Binding-site contacts:
Ligand atom O6 contacts residue THR89 of chain 39.A at 4.0 Å.
Ligand atom C5 contacts residue ASN118 of chain 39.A at 3.6 Å.
Ligand atom C3 contacts residue ASN118 of chain 39.A at 3.8 Å.
Ligand atom C5 contacts residue THR89 of chain 39.A at 4.5 Å.
Ligand atom C8 contacts residue ASP67 of chain 39.A at 3.3 Å.
Ligand atom C6 contacts residue PHE119 of chain 39.A at 4.2 Å (hydrophobic).
Ligand atom O7 contacts residue ASP67 of chain 39.A at 2.8 Å (salt-bridge).
Ligand atom C8 contacts residue ASN118 of chain 39.A at 3.6 Å.
Ligand atom C1 contacts residue THR89 of chain 39.A at 4.2 Å.
Ligand atom C7 contacts residue ASP67 of chain 39.A at 3.3 Å.
Ligand atom O7 contacts residue TYR90 of chain 39.A at 3.8 Å.
Ligand atom C5 contacts residue THR120 of chain 39.A at 4.0 Å.
Ligand atom O5 contacts residue PHE119 of chain 39.A at 4.1 Å.
Ligand atom O7 contacts residue ASN118 of chain 39.A at 4.3 Å.
Ligand atom C7 contacts residue TYR90 of chain 39.A at 4.2 Å (hydrophobic).
Ligand atom C1 contacts residue THR120 of chain 39.A at 4.4 Å.
Ligand atom N2 contacts residue ASP67 of chain 39.A at 4.5 Å.
Ligand atom C8 contacts residue SER66 of chain 39.A at 3.3 Å.
Ligand atom O5 contacts residue THR89 of chain 39.A at 4.5 Å.
Ligand atom C2 contacts residue ASN118 of chain 39.A at 2.4 Å.
Ligand atom O6 contacts residue PHE119 of chain 39.A at 3.0 Å (h-bond).
Ligand atom N2 contacts residue TYR90 of chain 39.A at 4.2 Å.
Ligand atom N2 contacts residue ASN118 of chain 39.A at 2.9 Å (h-bond).
Ligand atom C7 contacts residue ASN118 of chain 39.A at 3.4 Å.
Ligand atom C6 contacts residue THR120 of chain 39.A at 3.4 Å.
Ligand atom O5 contacts residue THR120 of chain 39.A at 3.2 Å (h-bond).
Ligand atom C4 contacts residue ASN118 of chain 39.A at 4.2 Å.
Ligand atom C1 contacts residue ASN118 of chain 39.A at 1.4 Å.
Ligand atom O6 contacts residue THR120 of chain 39.A at 3.1 Å (h-bond).
Ligand atom O5 contacts residue ASN118 of chain 39.A at 2.4 Å (h-bond).

Sequence of chain 39.A:
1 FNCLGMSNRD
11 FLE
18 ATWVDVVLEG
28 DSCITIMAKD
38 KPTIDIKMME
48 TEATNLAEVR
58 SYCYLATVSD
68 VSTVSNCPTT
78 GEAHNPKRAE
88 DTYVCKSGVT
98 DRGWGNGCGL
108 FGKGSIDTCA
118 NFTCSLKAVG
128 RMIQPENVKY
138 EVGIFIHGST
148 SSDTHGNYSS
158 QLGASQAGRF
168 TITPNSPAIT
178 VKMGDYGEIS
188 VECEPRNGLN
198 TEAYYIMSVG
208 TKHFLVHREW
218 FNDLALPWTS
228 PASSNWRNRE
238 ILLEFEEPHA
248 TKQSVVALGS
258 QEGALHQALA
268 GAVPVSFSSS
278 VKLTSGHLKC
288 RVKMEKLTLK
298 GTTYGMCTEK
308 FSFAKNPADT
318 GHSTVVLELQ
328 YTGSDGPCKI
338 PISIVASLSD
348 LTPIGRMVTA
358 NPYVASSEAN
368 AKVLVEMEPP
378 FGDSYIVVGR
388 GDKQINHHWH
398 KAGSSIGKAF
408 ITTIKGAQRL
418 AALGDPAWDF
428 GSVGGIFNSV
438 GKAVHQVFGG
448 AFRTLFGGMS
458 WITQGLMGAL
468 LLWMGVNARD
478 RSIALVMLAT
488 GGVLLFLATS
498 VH

A small-molecule ligand and the protein it binds are described below.
Small molecule (SMILES): CC(=O)N[C@@H]1[C@@H](O)[C@H](O)[C@@H](CO)O[C@H]1O